Binding-site contacts:
Ligand atom SG contacts residue GLY240 of chain 6.C at 4.0 Å.
Ligand atom CA contacts residue TYR152 of chain 10.A at 3.8 Å (hydrophobic).
Ligand atom CB contacts residue GLU239 of chain 6.C at 4.0 Å.
Ligand atom N contacts residue TYR152 of chain 10.A at 3.5 Å.
Ligand atom SG contacts residue ALA241 of chain 6.C at 3.5 Å (h-bond).
Ligand atom N contacts residue GLN238 of chain 6.C at 3.8 Å.
Ligand atom O contacts residue TYR152 of chain 10.A at 3.6 Å.
Ligand atom CA contacts residue SER151 of chain 10.A at 4.0 Å.
Ligand atom C contacts residue GLY1 of chain 6.E at 1.3 Å.
Ligand atom C contacts residue TYR152 of chain 10.A at 3.6 Å (hydrophobic).
Ligand atom O contacts residue TYR95 of chain 6.A at 3.6 Å.
Ligand atom C contacts residue ASP150 of chain 10.A at 3.8 Å.
Ligand atom CA contacts residue GLU239 of chain 6.C at 3.9 Å.
Ligand atom C contacts residue TYR95 of chain 6.A at 4.5 Å (hydrophobic).
Ligand atom SG contacts residue TYR95 of chain 6.A at 3.8 Å.
Ligand atom C contacts residue SER151 of chain 10.A at 3.9 Å.
Ligand atom CB contacts residue ASP150 of chain 10.A at 3.6 Å.
Ligand atom SG contacts residue GLU239 of chain 6.C at 4.3 Å.
Ligand atom CB contacts residue GLY1 of chain 6.E at 3.1 Å.
Ligand atom SG contacts residue MET78 of chain 6.A at 3.8 Å.
Ligand atom N contacts residue GLN155 of chain 10.A at 4.3 Å.
Ligand atom SG contacts residue GLY1 of chain 6.E at 4.2 Å.
Ligand atom N contacts residue GLY1 of chain 6.E at 3.7 Å.
Ligand atom C contacts residue GLN155 of chain 10.A at 4.2 Å.
Ligand atom CA contacts residue GLY1 of chain 6.E at 2.4 Å.
Ligand atom N contacts residue GLU239 of chain 6.C at 3.0 Å (salt-bridge).
Ligand atom CB contacts residue MET78 of chain 6.A at 3.9 Å (hydrophobic).
Ligand atom C contacts residue MET78 of chain 6.A at 4.2 Å (hydrophobic).
Ligand atom O contacts residue GLY1 of chain 6.E at 2.2 Å (h-bond).
Ligand atom N contacts residue ASP150 of chain 10.A at 4.4 Å.
Ligand atom O contacts residue LEU75 of chain 6.A at 4.4 Å.
Ligand atom O contacts residue GLN155 of chain 10.A at 3.0 Å (h-bond).
Ligand atom CA contacts residue ASP150 of chain 10.A at 3.3 Å.

Sequence of chain 6.C:
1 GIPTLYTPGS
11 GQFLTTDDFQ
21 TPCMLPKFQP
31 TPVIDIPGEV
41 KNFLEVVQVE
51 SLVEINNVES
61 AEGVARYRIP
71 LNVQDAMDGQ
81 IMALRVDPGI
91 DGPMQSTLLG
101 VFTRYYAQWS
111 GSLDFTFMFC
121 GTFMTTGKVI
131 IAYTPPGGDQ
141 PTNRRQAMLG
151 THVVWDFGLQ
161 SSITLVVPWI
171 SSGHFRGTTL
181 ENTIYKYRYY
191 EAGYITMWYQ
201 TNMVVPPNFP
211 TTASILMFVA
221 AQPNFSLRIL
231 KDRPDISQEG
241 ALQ

Sequence of chain 6.A:
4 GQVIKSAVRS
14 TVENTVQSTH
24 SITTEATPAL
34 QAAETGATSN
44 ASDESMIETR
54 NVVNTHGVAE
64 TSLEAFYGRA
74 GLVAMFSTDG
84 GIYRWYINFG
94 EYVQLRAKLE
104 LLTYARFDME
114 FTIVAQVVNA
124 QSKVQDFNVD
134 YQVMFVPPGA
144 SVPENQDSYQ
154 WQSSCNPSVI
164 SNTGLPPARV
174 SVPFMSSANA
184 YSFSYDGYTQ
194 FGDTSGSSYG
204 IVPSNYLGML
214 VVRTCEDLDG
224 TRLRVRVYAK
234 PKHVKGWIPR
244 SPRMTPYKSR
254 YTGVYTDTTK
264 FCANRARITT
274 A

Sequence of chain 10.A:
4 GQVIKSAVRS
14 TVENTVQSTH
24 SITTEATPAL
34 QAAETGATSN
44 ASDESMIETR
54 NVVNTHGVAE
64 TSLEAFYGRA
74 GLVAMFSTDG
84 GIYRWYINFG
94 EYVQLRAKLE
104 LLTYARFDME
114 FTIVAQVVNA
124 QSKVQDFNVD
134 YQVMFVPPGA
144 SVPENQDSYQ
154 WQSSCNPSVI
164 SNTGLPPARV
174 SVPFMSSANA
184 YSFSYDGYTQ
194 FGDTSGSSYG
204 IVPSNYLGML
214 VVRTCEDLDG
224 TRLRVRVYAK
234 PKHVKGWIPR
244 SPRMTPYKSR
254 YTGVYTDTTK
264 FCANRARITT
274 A

A protein and the small-molecule ligand that binds it are described below.
Small molecule (SMILES): N[C@@H](CS)C(=O)O